Sequence of chain 1.A:
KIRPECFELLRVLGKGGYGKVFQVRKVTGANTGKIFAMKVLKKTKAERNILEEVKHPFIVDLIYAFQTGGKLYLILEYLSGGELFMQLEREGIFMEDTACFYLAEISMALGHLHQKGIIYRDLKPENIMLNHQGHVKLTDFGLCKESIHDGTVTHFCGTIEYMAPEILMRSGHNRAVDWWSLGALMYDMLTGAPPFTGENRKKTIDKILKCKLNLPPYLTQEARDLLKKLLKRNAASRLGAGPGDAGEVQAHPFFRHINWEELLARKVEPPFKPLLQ

Binding-site contacts:
Ligand atom C12 contacts residue LYS171 of chain 1.A at 3.8 Å.
Ligand atom N23 contacts residue GLU103 of chain 1.A at 2.7 Å (salt-bridge).
Ligand atom C11 contacts residue LYS171 of chain 1.A at 3.9 Å.
Ligand atom C12 contacts residue LYS29 of chain 1.A at 3.5 Å.
Ligand atom C16 contacts residue VAL35 of chain 1.A at 3.8 Å (hydrophobic).
Ligand atom N01 contacts residue LEU105 of chain 1.A at 2.8 Å (h-bond).
Ligand atom N23 contacts residue VAL86 of chain 1.A at 3.8 Å.
Ligand atom C14 contacts residue GLY33 of chain 1.A at 3.6 Å.
Ligand atom N23 contacts residue LEU102 of chain 1.A at 4.0 Å.
Ligand atom C16 contacts residue LYS171 of chain 1.A at 3.8 Å.
Ligand atom N17 contacts residue VAL35 of chain 1.A at 3.5 Å.
Ligand atom C14 contacts residue GLY30 of chain 1.A at 3.9 Å.
Ligand atom N10 contacts residue GLY28 of chain 1.A at 3.9 Å.
Ligand atom C24 contacts residue GLU103 of chain 1.A at 3.6 Å.
Ligand atom C13 contacts residue LYS29 of chain 1.A at 3.3 Å.
Ligand atom N22 contacts residue GLU103 of chain 1.A at 3.8 Å.
Ligand atom C13 contacts residue GLY33 of chain 1.A at 3.9 Å.
Ligand atom N05 contacts residue MET155 of chain 1.A at 4.0 Å.
Ligand atom C24 contacts residue ALA51 of chain 1.A at 3.4 Å (hydrophobic).
Ligand atom N23 contacts residue ALA51 of chain 1.A at 3.4 Å.
Ligand atom N17 contacts residue LYS171 of chain 1.A at 4.0 Å.
Ligand atom C02 contacts residue LEU27 of chain 1.A at 3.8 Å (hydrophobic).
Ligand atom C12 contacts residue GLY28 of chain 1.A at 3.7 Å.
Ligand atom N01 contacts residue ALA51 of chain 1.A at 3.6 Å.
Ligand atom C24 contacts residue LEU105 of chain 1.A at 3.8 Å (hydrophobic).
Ligand atom C13 contacts residue LYS171 of chain 1.A at 3.6 Å.
Ligand atom C02 contacts residue LEU105 of chain 1.A at 3.3 Å (hydrophobic).
Ligand atom C02 contacts residue TYR104 of chain 1.A at 3.9 Å (hydrophobic).
Ligand atom N22 contacts residue LEU102 of chain 1.A at 3.7 Å.
Ligand atom C14 contacts residue LYS171 of chain 1.A at 3.9 Å.
Ligand atom N23 contacts residue LEU105 of chain 1.A at 3.8 Å.
Ligand atom C04 contacts residue MET155 of chain 1.A at 4.0 Å (hydrophobic).
Ligand atom C07 contacts residue LEU27 of chain 1.A at 3.8 Å (hydrophobic).
Ligand atom N01 contacts residue GLU103 of chain 1.A at 3.8 Å.
Ligand atom N01 contacts residue TYR104 of chain 1.A at 3.8 Å.
Ligand atom C09 contacts residue LYS171 of chain 1.A at 3.9 Å.
Ligand atom C13 contacts residue GLY30 of chain 1.A at 3.1 Å.
Ligand atom N03 contacts residue MET155 of chain 1.A at 3.5 Å.
Ligand atom N03 contacts residue LEU27 of chain 1.A at 3.9 Å.
Ligand atom N22 contacts residue VAL86 of chain 1.A at 3.5 Å.

This protein binds this small molecule.
Small molecule (SMILES): c1ccc2[nH]c(C3CCN(c4ncnc5[nH]ncc45)CC3)nc2c1